Sequence of chain 3.A:
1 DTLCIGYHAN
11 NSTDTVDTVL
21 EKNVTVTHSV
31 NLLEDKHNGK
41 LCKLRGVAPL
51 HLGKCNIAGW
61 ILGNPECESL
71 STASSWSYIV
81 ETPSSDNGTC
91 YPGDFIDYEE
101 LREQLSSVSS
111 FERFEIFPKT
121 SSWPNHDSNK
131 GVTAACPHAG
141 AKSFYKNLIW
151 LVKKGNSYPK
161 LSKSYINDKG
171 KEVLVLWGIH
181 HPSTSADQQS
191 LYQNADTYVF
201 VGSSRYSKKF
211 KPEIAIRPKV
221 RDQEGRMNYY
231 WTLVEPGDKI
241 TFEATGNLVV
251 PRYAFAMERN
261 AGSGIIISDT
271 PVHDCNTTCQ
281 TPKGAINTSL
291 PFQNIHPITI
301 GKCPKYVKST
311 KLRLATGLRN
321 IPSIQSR

A small-molecule ligand and the protein it binds are described below.
Small molecule (SMILES): CC(=O)N[C@H]1[C@H](O[C@H]2[C@H](O)[C@@H](NC(C)=O)CO[C@@H]2CO)O[C@H](CO)[C@@H](O)[C@@H]1O

Binding-site contacts:
Ligand atom C5 contacts residue ASN87 of chain 3.A at 4.2 Å.
Ligand atom C2 contacts residue GLU66 of chain 3.A at 4.4 Å.
Ligand atom O7 contacts residue PRO137 of chain 3.A at 4.2 Å.
Ligand atom C7 contacts residue GLU66 of chain 3.A at 3.9 Å.
Ligand atom C1 contacts residue ASN87 of chain 3.A at 2.3 Å.
Ligand atom O6 contacts residue SER84 of chain 3.A at 4.2 Å.
Ligand atom C8 contacts residue ASN64 of chain 3.A at 3.1 Å.
Ligand atom C6 contacts residue ASP86 of chain 3.A at 4.4 Å.
Ligand atom O7 contacts residue ASN64 of chain 3.A at 4.4 Å.
Ligand atom C2 contacts residue ASN87 of chain 3.A at 3.1 Å.
Ligand atom N2 contacts residue GLU66 of chain 3.A at 3.4 Å.
Ligand atom O5 contacts residue ASN87 of chain 3.A at 3.0 Å (h-bond).
Ligand atom C7 contacts residue ASN87 of chain 3.A at 3.4 Å.
Ligand atom O6 contacts residue ASP86 of chain 3.A at 3.7 Å.
Ligand atom C8 contacts residue GLU66 of chain 3.A at 3.3 Å.
Ligand atom O7 contacts residue ASN87 of chain 3.A at 3.9 Å.
Ligand atom O7 contacts residue ALA135 of chain 3.A at 3.7 Å.
Ligand atom C8 contacts residue CYS90 of chain 3.A at 4.4 Å (hydrophobic).
Ligand atom C8 contacts residue PRO137 of chain 3.A at 3.9 Å (hydrophobic).
Ligand atom O7 contacts residue CYS90 of chain 3.A at 3.9 Å.
Ligand atom O6 contacts residue ASN87 of chain 3.A at 4.4 Å.
Ligand atom C7 contacts residue ASN64 of chain 3.A at 3.9 Å.
Ligand atom C1 contacts residue GLU66 of chain 3.A at 4.2 Å.
Ligand atom C8 contacts residue ASN87 of chain 3.A at 3.8 Å.
Ligand atom N2 contacts residue ASN87 of chain 3.A at 3.2 Å (h-bond).
Ligand atom C7 contacts residue PRO137 of chain 3.A at 4.3 Å (hydrophobic).